Binding-site contacts:
Ligand atom C08 contacts residue TYR506 of chain 1.A at 3.5 Å (hydrophobic).
Ligand atom F16 contacts residue PHE502 of chain 1.A at 3.4 Å.
Ligand atom C21 contacts residue ILE448 of chain 1.A at 3.8 Å (hydrophobic).
Ligand atom C11 contacts residue ILE476 of chain 1.A at 3.6 Å (hydrophobic).
Ligand atom N07 contacts residue ILE448 of chain 1.A at 3.8 Å.
Ligand atom C20 contacts residue MET488 of chain 1.A at 3.8 Å (hydrophobic).
Ligand atom S04 contacts residue PHE502 of chain 1.A at 3.7 Å.
Ligand atom C13 contacts residue ILE448 of chain 1.A at 3.6 Å (hydrophobic).
Ligand atom C01 contacts residue TYR498 of chain 1.A at 3.4 Å (hydrophobic).
Ligand atom F17 contacts residue ILE475 of chain 1.A at 3.8 Å.
Ligand atom N06 contacts residue ILE448 of chain 1.A at 3.5 Å.
Ligand atom C13 contacts residue PHE502 of chain 1.A at 3.8 Å (hydrophobic).
Ligand atom C09 contacts residue TYR506 of chain 1.A at 3.5 Å (hydrophobic).
Ligand atom N07 contacts residue TYR506 of chain 1.A at 3.5 Å.
Ligand atom S04 contacts residue TYR506 of chain 1.A at 3.9 Å.
Ligand atom C20 contacts residue TYR498 of chain 1.A at 3.6 Å (hydrophobic).
Ligand atom C12 contacts residue PHE502 of chain 1.A at 3.9 Å (hydrophobic).
Ligand atom C20 contacts residue ILE471 of chain 1.A at 3.9 Å (hydrophobic).
Ligand atom C11 contacts residue PHE502 of chain 1.A at 3.7 Å (hydrophobic).
Ligand atom C11 contacts residue CYS472 of chain 1.A at 3.6 Å (hydrophobic).
Ligand atom C10 contacts residue LEU434 of chain 1.A at 3.6 Å (hydrophobic).
Ligand atom C09 contacts residue VAL444 of chain 1.A at 3.9 Å (hydrophobic).
Ligand atom C14 contacts residue PHE502 of chain 1.A at 3.6 Å (hydrophobic).
Ligand atom C03 contacts residue ARG505 of chain 1.A at 3.6 Å.
Ligand atom C18 contacts residue TYR498 of chain 1.A at 3.8 Å (hydrophobic).
Ligand atom C21 contacts residue MET488 of chain 1.A at 3.8 Å (hydrophobic).
Ligand atom C01 contacts residue SER501 of chain 1.A at 3.7 Å.
Ligand atom C19 contacts residue TYR498 of chain 1.A at 3.5 Å (hydrophobic).
Ligand atom C22 contacts residue ILE448 of chain 1.A at 3.6 Å (hydrophobic).
Ligand atom C09 contacts residue LEU434 of chain 1.A at 3.8 Å (hydrophobic).
Ligand atom C23 contacts residue GLU451 of chain 1.A at 3.9 Å.
Ligand atom C21 contacts residue TYR498 of chain 1.A at 3.8 Å (hydrophobic).
Ligand atom F17 contacts residue ILE448 of chain 1.A at 3.6 Å.
Ligand atom F16 contacts residue ILE475 of chain 1.A at 3.7 Å.
Ligand atom S04 contacts residue ARG505 of chain 1.A at 3.5 Å (salt-bridge).
Ligand atom F15 contacts residue ILE475 of chain 1.A at 3.8 Å.
Ligand atom C05 contacts residue ILE448 of chain 1.A at 3.6 Å (hydrophobic).
Ligand atom F16 contacts residue CYS472 of chain 1.A at 3.6 Å.
Ligand atom F15 contacts residue PHE502 of chain 1.A at 3.1 Å.
Ligand atom F17 contacts residue CYS472 of chain 1.A at 3.7 Å.

This protein binds this small molecule.
Small molecule (SMILES): CN(C(=S)Cn1[nH]c2cccc-2c1C(F)(F)F)c1ccccc1

Sequence of chain 1.A:
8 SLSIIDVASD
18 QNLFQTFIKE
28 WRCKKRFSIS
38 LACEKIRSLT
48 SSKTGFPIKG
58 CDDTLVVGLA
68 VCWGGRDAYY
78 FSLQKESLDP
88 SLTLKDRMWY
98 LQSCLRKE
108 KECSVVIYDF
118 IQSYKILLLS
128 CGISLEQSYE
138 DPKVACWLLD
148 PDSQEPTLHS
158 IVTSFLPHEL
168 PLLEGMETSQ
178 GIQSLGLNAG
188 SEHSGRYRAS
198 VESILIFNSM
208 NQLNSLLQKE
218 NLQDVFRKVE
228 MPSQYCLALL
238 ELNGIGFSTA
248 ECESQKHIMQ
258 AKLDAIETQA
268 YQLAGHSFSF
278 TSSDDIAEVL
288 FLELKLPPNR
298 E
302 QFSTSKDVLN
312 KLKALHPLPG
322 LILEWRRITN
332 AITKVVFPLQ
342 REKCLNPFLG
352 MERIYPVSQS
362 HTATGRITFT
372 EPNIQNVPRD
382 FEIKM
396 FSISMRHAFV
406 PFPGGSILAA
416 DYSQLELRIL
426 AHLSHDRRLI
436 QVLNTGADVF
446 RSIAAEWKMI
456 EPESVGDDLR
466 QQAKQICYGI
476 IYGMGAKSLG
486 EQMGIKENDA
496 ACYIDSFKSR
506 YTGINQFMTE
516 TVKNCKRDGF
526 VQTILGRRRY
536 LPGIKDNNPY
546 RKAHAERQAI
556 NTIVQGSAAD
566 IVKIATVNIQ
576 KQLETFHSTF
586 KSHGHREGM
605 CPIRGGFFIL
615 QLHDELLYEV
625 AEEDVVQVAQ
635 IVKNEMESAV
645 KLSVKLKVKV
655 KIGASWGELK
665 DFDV